Binding-site contacts:
Ligand atom CD contacts residue SER110 of chain 1.H at 3.3 Å.
Ligand atom CG contacts residue SER110 of chain 1.H at 4.4 Å.
Ligand atom CA contacts residue THR112 of chain 1.H at 3.0 Å.
Ligand atom O contacts residue ASN114 of chain 1.H at 4.2 Å.
Ligand atom OE2 contacts residue HIS84 of chain 1.H at 2.5 Å (h-bond).
Ligand atom CD contacts residue HIS84 of chain 1.H at 3.4 Å.
Ligand atom CB contacts residue THR112 of chain 1.H at 4.1 Å.
Ligand atom N contacts residue THR112 of chain 1.H at 2.4 Å (h-bond).
Ligand atom C contacts residue SER278 of chain 1.H at 3.8 Å.
Ligand atom OE2 contacts residue LEU111 of chain 1.H at 4.4 Å.
Ligand atom C contacts residue ARG117 of chain 1.H at 2.5 Å.
Ligand atom OE1 contacts residue SER110 of chain 1.H at 3.7 Å.
Ligand atom OE2 contacts residue GLU11 of chain 1.H at 3.2 Å (salt-bridge).
Ligand atom O contacts residue ARG117 of chain 1.H at 2.8 Å (salt-bridge).
Ligand atom C contacts residue LEU111 of chain 1.H at 4.0 Å (hydrophobic).
Ligand atom C contacts residue THR112 of chain 1.H at 2.9 Å.
Ligand atom OXT contacts residue THR112 of chain 1.H at 4.1 Å.
Ligand atom N contacts residue SER278 of chain 1.H at 2.7 Å (h-bond).
Ligand atom OE1 contacts residue GLU11 of chain 1.H at 3.4 Å (salt-bridge).
Ligand atom CG contacts residue TYR319 of chain 1.H at 3.8 Å (hydrophobic).
Ligand atom O contacts residue ILE113 of chain 1.H at 4.1 Å.
Ligand atom OXT contacts residue SER278 of chain 1.H at 4.4 Å.
Ligand atom CG contacts residue SER278 of chain 1.H at 4.3 Å.
Ligand atom OXT contacts residue LEU111 of chain 1.H at 3.8 Å.
Ligand atom CA contacts residue SER278 of chain 1.H at 3.3 Å.
Ligand atom OE2 contacts residue SER110 of chain 1.H at 2.5 Å (h-bond).
Ligand atom CB contacts residue LEU111 of chain 1.H at 4.3 Å (hydrophobic).
Ligand atom O contacts residue SER278 of chain 1.H at 4.2 Å.
Ligand atom CB contacts residue HIS84 of chain 1.H at 3.6 Å.
Ligand atom CD contacts residue GLU11 of chain 1.H at 3.5 Å.
Ligand atom OE1 contacts residue ASP320 of chain 1.H at 3.3 Å (salt-bridge).
Ligand atom O contacts residue LEU111 of chain 1.H at 4.2 Å.
Ligand atom OE1 contacts residue TYR319 of chain 1.H at 3.8 Å.
Ligand atom OXT contacts residue ARG117 of chain 1.H at 1.7 Å (salt-bridge).
Ligand atom CD contacts residue TYR319 of chain 1.H at 3.9 Å (hydrophobic).
Ligand atom OE1 contacts residue TYR350 of chain 1.H at 3.8 Å.
Ligand atom CA contacts residue ARG117 of chain 1.H at 3.9 Å.
Ligand atom CG contacts residue HIS84 of chain 1.H at 3.6 Å.
Ligand atom CB contacts residue ARG117 of chain 1.H at 4.4 Å.
Ligand atom O contacts residue THR112 of chain 1.H at 2.1 Å (h-bond).

Sequence of chain 1.H:
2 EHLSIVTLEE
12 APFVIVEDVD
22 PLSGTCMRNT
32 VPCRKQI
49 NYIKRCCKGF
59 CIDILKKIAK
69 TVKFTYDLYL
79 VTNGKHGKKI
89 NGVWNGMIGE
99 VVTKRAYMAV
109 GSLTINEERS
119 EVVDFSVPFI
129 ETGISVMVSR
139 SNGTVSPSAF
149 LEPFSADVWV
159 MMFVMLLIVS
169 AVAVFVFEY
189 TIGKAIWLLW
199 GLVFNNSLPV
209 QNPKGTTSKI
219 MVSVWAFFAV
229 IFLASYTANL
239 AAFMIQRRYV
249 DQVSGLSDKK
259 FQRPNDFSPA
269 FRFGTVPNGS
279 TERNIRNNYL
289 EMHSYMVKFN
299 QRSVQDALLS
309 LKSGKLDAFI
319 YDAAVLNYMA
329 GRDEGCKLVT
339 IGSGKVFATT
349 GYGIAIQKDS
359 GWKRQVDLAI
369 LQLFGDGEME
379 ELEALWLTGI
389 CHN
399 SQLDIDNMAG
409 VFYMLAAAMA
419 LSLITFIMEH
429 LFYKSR

This small molecule binds to this protein.
Small molecule (SMILES): N[C@@H](CCC(=O)O)C(=O)O